Binding-site contacts:
Ligand atom O6 contacts residue SER71 of chain 1.A at 3.3 Å (h-bond).
Ligand atom O4 contacts residue LYS70 of chain 1.A at 4.1 Å.
Ligand atom C6 contacts residue SER26 of chain 1.A at 4.4 Å.
Ligand atom O6 contacts residue ASP68 of chain 1.A at 4.2 Å.
Ligand atom C6 contacts residue LYS70 of chain 1.A at 3.9 Å.
Ligand atom O6 contacts residue LYS70 of chain 1.A at 3.5 Å.
Ligand atom O4 contacts residue ASP68 of chain 1.A at 2.7 Å (salt-bridge).
Ligand atom C4 contacts residue ASP68 of chain 1.A at 4.0 Å.
Ligand atom O6 contacts residue ASN24 of chain 1.A at 4.1 Å.

This protein binds this small molecule.
Small molecule (SMILES): OC[C@H]1O[C@@](CO)(O[C@H]2O[C@H](CO)[C@@H](O)[C@H](O)[C@H]2O)[C@@H](O)[C@@H]1O

Sequence of chain 1.A:
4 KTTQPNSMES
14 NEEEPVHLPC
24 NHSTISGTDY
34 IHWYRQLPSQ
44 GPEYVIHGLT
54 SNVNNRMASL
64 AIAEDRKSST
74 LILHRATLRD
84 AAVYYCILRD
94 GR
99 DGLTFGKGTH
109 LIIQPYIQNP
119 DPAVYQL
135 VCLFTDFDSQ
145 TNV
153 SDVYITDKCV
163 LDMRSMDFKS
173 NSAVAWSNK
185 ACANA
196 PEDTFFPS